Binding-site contacts:
Ligand atom C8 contacts residue HIS524 of chain 2.A at 3.6 Å.
Ligand atom C26 contacts residue MET419 of chain 2.A at 3.7 Å (hydrophobic).
Ligand atom C15 contacts residue TYR383 of chain 2.A at 3.4 Å (hydrophobic).
Ligand atom C13 contacts residue TYR466 of chain 2.A at 3.4 Å (hydrophobic).
Ligand atom C17 contacts residue ASP335 of chain 2.A at 3.8 Å.
Ligand atom C18 contacts residue TRP336 of chain 2.A at 3.6 Å (hydrophobic).
Ligand atom N14 contacts residue ASP335 of chain 2.A at 2.5 Å (salt-bridge).
Ligand atom C6 contacts residue ASP496 of chain 2.A at 3.7 Å.
Ligand atom C13 contacts residue ASP335 of chain 2.A at 3.3 Å.
Ligand atom C7 contacts residue VAL498 of chain 2.A at 3.6 Å (hydrophobic).
Ligand atom C26 contacts residue TYR383 of chain 2.A at 3.7 Å (hydrophobic).
Ligand atom C15 contacts residue TYR466 of chain 2.A at 3.2 Å (hydrophobic).
Ligand atom O4 contacts residue ASP496 of chain 2.A at 3.8 Å.
Ligand atom O16 contacts residue TYR466 of chain 2.A at 2.6 Å (h-bond).
Ligand atom O16 contacts residue TYR383 of chain 2.A at 2.6 Å (h-bond).
Ligand atom N14 contacts residue TYR466 of chain 2.A at 3.5 Å (h-bond).
Ligand atom C1 contacts residue MET419 of chain 2.A at 3.8 Å (hydrophobic).
Ligand atom C12 contacts residue TYR383 of chain 2.A at 3.8 Å (hydrophobic).
Ligand atom C6 contacts residue HIS524 of chain 2.A at 3.6 Å.
Ligand atom N24 contacts residue MET339 of chain 2.A at 2.9 Å (h-bond).
Ligand atom C7 contacts residue HIS524 of chain 2.A at 3.5 Å.
Ligand atom C27 contacts residue TYR383 of chain 2.A at 3.8 Å (hydrophobic).
Ligand atom C15 contacts residue ASP335 of chain 2.A at 3.6 Å.
Ligand atom C28 contacts residue LEU408 of chain 2.A at 3.8 Å (hydrophobic).
Ligand atom C15 contacts residue TRP336 of chain 2.A at 3.8 Å (hydrophobic).
Ligand atom C12 contacts residue ASP335 of chain 2.A at 3.6 Å.
Ligand atom O4 contacts residue PHE497 of chain 2.A at 2.9 Å (h-bond).
Ligand atom C9 contacts residue TRP525 of chain 2.A at 3.7 Å (hydrophobic).
Ligand atom C11 contacts residue HIS524 of chain 2.A at 3.6 Å.
Ligand atom C30 contacts residue PHE267 of chain 2.A at 3.7 Å (hydrophobic).
Ligand atom C17 contacts residue TRP336 of chain 2.A at 3.5 Å (hydrophobic).
Ligand atom C1 contacts residue LEU417 of chain 2.A at 3.7 Å (hydrophobic).
Ligand atom C30 contacts residue LEU408 of chain 2.A at 3.5 Å (hydrophobic).
Ligand atom C18 contacts residue ASP335 of chain 2.A at 3.1 Å.
Ligand atom C12 contacts residue HIS524 of chain 2.A at 3.7 Å.
Ligand atom C22 contacts residue GLN384 of chain 2.A at 3.7 Å.
Ligand atom C5 contacts residue HIS524 of chain 2.A at 3.7 Å.
Ligand atom F29 contacts residue PHE387 of chain 2.A at 3.4 Å.
Ligand atom C6 contacts residue VAL498 of chain 2.A at 3.3 Å (hydrophobic).
Ligand atom C31 contacts residue PHE267 of chain 2.A at 3.7 Å (hydrophobic).

Sequence of chain 2.A:
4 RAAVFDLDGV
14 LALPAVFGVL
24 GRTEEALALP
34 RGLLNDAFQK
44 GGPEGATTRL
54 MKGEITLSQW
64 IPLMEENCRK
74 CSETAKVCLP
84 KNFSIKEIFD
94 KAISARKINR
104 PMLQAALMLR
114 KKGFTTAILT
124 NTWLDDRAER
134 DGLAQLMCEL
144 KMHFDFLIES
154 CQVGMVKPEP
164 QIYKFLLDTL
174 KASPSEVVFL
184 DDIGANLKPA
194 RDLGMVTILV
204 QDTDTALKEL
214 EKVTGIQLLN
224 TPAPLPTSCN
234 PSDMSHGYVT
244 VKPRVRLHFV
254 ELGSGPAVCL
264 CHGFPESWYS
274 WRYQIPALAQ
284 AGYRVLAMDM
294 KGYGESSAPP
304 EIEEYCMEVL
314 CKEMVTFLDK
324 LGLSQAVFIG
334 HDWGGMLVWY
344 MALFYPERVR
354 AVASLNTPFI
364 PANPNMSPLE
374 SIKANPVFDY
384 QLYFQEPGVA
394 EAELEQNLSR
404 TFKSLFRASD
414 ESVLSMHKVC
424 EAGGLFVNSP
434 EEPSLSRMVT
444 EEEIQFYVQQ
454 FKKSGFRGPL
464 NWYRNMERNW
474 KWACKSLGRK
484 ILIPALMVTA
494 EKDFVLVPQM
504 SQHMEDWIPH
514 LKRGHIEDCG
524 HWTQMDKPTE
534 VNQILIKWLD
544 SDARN

The protein below binds the small molecule below.
Small molecule (SMILES): CS(=O)(=O)c1ccc([C@@H](CCNC(=O)c2ccc(C#N)cc2)c2ccc(F)cc2)cc1